Sequence of chain 1.I:
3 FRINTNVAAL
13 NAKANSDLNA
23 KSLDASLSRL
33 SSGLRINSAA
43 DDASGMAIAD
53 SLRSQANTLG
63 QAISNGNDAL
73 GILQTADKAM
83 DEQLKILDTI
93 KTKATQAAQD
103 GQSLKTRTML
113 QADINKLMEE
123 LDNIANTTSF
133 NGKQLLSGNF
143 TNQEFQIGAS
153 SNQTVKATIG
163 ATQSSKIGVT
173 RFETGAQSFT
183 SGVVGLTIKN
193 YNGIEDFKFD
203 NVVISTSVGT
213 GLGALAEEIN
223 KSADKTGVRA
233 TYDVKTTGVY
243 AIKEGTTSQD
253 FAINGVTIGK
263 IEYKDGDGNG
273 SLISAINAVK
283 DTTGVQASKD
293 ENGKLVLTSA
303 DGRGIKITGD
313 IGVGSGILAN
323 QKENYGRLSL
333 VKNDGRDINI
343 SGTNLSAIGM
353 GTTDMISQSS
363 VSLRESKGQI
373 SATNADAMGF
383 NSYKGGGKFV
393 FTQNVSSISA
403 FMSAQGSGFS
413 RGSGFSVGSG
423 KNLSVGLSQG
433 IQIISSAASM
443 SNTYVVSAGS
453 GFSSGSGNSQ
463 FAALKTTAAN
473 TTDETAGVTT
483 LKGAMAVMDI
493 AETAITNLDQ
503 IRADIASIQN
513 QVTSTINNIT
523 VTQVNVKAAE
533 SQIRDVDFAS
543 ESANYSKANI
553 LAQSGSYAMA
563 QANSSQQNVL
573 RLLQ

Binding-site contacts:
Ligand atom O1B contacts residue SER415 of chain 1.I at 4.4 Å.
Ligand atom C2 contacts residue SER418 of chain 1.I at 1.4 Å.
Ligand atom C6 contacts residue SER418 of chain 1.I at 3.8 Å.
Ligand atom O1A contacts residue ARG413 of chain 1.I at 4.0 Å.
Ligand atom C1 contacts residue SER415 of chain 1.I at 4.4 Å.
Ligand atom C2 contacts residue VAL419 of chain 1.I at 3.4 Å (hydrophobic).
Ligand atom C5 contacts residue SER418 of chain 1.I at 4.3 Å.
Ligand atom C4 contacts residue VAL419 of chain 1.I at 4.3 Å (hydrophobic).
Ligand atom O1A contacts residue GLY416 of chain 1.I at 4.3 Å.
Ligand atom C8 contacts residue ARG413 of chain 1.I at 4.3 Å.
Ligand atom O8 contacts residue SER418 of chain 1.I at 4.2 Å.
Ligand atom O1A contacts residue SER415 of chain 1.I at 4.1 Å.
Ligand atom O1B contacts residue ARG413 of chain 1.I at 2.8 Å (salt-bridge).
Ligand atom C4 contacts residue GLY420 of chain 1.I at 3.8 Å.
Ligand atom C6 contacts residue VAL419 of chain 1.I at 3.7 Å (hydrophobic).
Ligand atom C3 contacts residue SER418 of chain 1.I at 2.5 Å.
Ligand atom O4 contacts residue SER418 of chain 1.I at 4.1 Å.
Ligand atom C3 contacts residue VAL419 of chain 1.I at 3.3 Å (hydrophobic).
Ligand atom O1A contacts residue SER418 of chain 1.I at 2.3 Å (h-bond).
Ligand atom O8 contacts residue VAL419 of chain 1.I at 3.4 Å.
Ligand atom O1A contacts residue SER421 of chain 1.I at 4.1 Å.
Ligand atom C7 contacts residue ARG413 of chain 1.I at 4.2 Å.
Ligand atom C1 contacts residue ARG413 of chain 1.I at 3.7 Å.
Ligand atom O6 contacts residue SER418 of chain 1.I at 2.6 Å (h-bond).
Ligand atom C9 contacts residue ARG413 of chain 1.I at 3.2 Å.
Ligand atom C3 contacts residue SER421 of chain 1.I at 4.0 Å.
Ligand atom O1B contacts residue SER418 of chain 1.I at 2.8 Å (h-bond).
Ligand atom C1 contacts residue SER418 of chain 1.I at 1.8 Å.
Ligand atom C3 contacts residue GLY420 of chain 1.I at 3.3 Å.
Ligand atom O6 contacts residue VAL419 of chain 1.I at 3.5 Å (h-bond).
Ligand atom C4 contacts residue SER418 of chain 1.I at 3.7 Å.

A small-molecule ligand and the protein it binds are described below.
Small molecule (SMILES): C[C@H](O)[C@H](N)[C@@H]1O[C@](O)(C(=O)O)C[C@H](O)[C@@H]1N